Binding-site contacts:
Ligand atom O6 contacts residue SER171 of chain 1.G at 3.0 Å (h-bond).
Ligand atom S9 contacts residue DST1 of chain 1.BA at 4.1 Å.
Ligand atom C11 contacts residue PHE173 of chain 1.G at 3.5 Å (hydrophobic).
Ligand atom O5 contacts residue ARG169 of chain 1.G at 3.7 Å.
Ligand atom C10 contacts residue ARG163 of chain 1.G at 4.1 Å.
Ligand atom O8 contacts residue MG1 of chain 1.CA at 2.2 Å.
Ligand atom O7 contacts residue MG1 of chain 1.CA at 3.6 Å.
Ligand atom C13 contacts residue PRO8 of chain 1.G at 3.6 Å (hydrophobic).
Ligand atom C14 contacts residue PRO8 of chain 1.G at 3.2 Å (hydrophobic).
Ligand atom C12 contacts residue PHE173 of chain 1.G at 3.6 Å (hydrophobic).
Ligand atom O8 contacts residue ARG163 of chain 1.G at 3.7 Å.
Ligand atom C13 contacts residue LEU7 of chain 1.G at 3.7 Å (hydrophobic).
Ligand atom O5 contacts residue SER171 of chain 1.G at 3.1 Å (h-bond).
Ligand atom C13 contacts residue THR51 of chain 1.G at 3.8 Å.
Ligand atom C14 contacts residue ALA52 of chain 1.G at 4.1 Å (hydrophobic).
Ligand atom C10 contacts residue PHE173 of chain 1.G at 3.5 Å (hydrophobic).
Ligand atom P3 contacts residue MG1 of chain 1.CA at 3.4 Å.
Ligand atom C11 contacts residue PRO8 of chain 1.G at 4.2 Å (hydrophobic).
Ligand atom P1 contacts residue ARG163 of chain 1.G at 3.9 Å.
Ligand atom C12 contacts residue PRO8 of chain 1.G at 3.4 Å (hydrophobic).
Ligand atom P3 contacts residue DST1 of chain 1.BA at 3.6 Å.
Ligand atom C14 contacts residue THR51 of chain 1.G at 3.0 Å.
Ligand atom P1 contacts residue ARG169 of chain 1.G at 3.7 Å.
Ligand atom S9 contacts residue PHE173 of chain 1.G at 4.1 Å.
Ligand atom O7 contacts residue DST1 of chain 1.BA at 3.3 Å (h-bond).
Ligand atom C11 contacts residue ASN57 of chain 1.G at 4.1 Å.
Ligand atom S9 contacts residue ASN57 of chain 1.G at 3.7 Å.
Ligand atom C13 contacts residue PHE173 of chain 1.G at 3.6 Å (hydrophobic).
Ligand atom O8 contacts residue DST1 of chain 1.BA at 3.2 Å (h-bond).
Ligand atom C11 contacts residue DST1 of chain 1.BA at 3.2 Å.
Ligand atom O6 contacts residue ARG169 of chain 1.G at 3.1 Å (salt-bridge).
Ligand atom O8 contacts residue ASP9 of chain 1.G at 3.4 Å (salt-bridge).
Ligand atom C10 contacts residue DST1 of chain 1.BA at 4.0 Å.
Ligand atom O4 contacts residue ARG169 of chain 1.G at 3.3 Å (salt-bridge).
Ligand atom C14 contacts residue DST1 of chain 1.BA at 3.5 Å.
Ligand atom C12 contacts residue DST1 of chain 1.BA at 3.7 Å.
Ligand atom P1 contacts residue SER171 of chain 1.G at 3.6 Å.
Ligand atom O6 contacts residue ARG163 of chain 1.G at 2.4 Å (salt-bridge).
Ligand atom C10 contacts residue ASP9 of chain 1.G at 4.1 Å.
Ligand atom O7 contacts residue ARG12 of chain 1.G at 4.2 Å.

This protein binds this small molecule.
Small molecule (SMILES): CC(C)=CCS[P](=O)(O)OP(=O)(O)O

Sequence of chain 1.G:
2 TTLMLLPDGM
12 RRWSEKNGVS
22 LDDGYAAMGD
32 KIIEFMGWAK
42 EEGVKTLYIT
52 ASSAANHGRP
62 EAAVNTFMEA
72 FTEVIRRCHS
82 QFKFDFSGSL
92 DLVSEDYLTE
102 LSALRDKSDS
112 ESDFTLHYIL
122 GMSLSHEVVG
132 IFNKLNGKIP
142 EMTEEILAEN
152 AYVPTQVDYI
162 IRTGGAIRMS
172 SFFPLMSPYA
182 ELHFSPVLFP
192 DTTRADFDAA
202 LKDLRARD